This protein binds this small molecule.
Small molecule (SMILES): CC(=O)N[C@@H]1[C@@H](O)[C@H](O)[C@@H](CO)O[C@H]1O

Sequence of chain 1.C:
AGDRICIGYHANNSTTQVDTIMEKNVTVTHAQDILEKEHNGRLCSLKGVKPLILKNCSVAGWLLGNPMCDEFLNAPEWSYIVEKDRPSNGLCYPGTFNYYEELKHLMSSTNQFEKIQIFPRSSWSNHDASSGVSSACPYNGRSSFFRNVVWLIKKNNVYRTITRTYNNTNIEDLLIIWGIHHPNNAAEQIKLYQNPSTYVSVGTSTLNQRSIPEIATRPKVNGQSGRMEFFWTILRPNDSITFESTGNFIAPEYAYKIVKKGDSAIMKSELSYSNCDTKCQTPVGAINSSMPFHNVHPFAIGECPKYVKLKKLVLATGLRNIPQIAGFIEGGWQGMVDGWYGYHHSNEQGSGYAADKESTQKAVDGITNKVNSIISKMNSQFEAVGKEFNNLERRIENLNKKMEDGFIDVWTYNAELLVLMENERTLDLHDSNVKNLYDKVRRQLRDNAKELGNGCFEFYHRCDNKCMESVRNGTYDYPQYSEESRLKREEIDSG

Binding-site contacts:
Ligand atom C8 contacts residue ASN52 of chain 1.C at 4.4 Å.
Ligand atom O7 contacts residue ASN52 of chain 1.C at 3.4 Å (h-bond).
Ligand atom C5 contacts residue ASN52 of chain 1.C at 3.8 Å.
Ligand atom N2 contacts residue ASN52 of chain 1.C at 3.5 Å (h-bond).
Ligand atom C7 contacts residue ASN52 of chain 1.C at 3.7 Å.
Ligand atom C4 contacts residue ASN52 of chain 1.C at 4.4 Å.
Ligand atom C1 contacts residue ASN52 of chain 1.C at 1.7 Å.
Ligand atom O5 contacts residue ASN52 of chain 1.C at 2.4 Å (h-bond).
Ligand atom C2 contacts residue ASN52 of chain 1.C at 2.9 Å.
Ligand atom C3 contacts residue ASN52 of chain 1.C at 4.2 Å.